Binding-site contacts:
Ligand atom N6 contacts residue ILE4960 of chain 1.D at 3.8 Å.
Ligand atom O3G contacts residue ARG4215 of chain 1.D at 3.2 Å (salt-bridge).
Ligand atom C8 contacts residue PHE4959 of chain 1.D at 3.8 Å (hydrophobic).
Ligand atom C2' contacts residue THR4979 of chain 1.D at 3.6 Å.
Ligand atom N6 contacts residue LEU4985 of chain 1.D at 3.5 Å (h-bond).
Ligand atom N1 contacts residue THR4979 of chain 1.D at 3.8 Å.
Ligand atom N1 contacts residue LEU4985 of chain 1.D at 3.4 Å (h-bond).
Ligand atom N9 contacts residue THR4979 of chain 1.D at 3.8 Å.
Ligand atom N7 contacts residue PHE4959 of chain 1.D at 3.0 Å (h-bond).
Ligand atom N7 contacts residue THR4979 of chain 1.D at 3.9 Å.
Ligand atom C8 contacts residue LYS4957 of chain 1.D at 3.5 Å.
Ligand atom N7 contacts residue LYS4957 of chain 1.D at 4.1 Å.
Ligand atom O2' contacts residue THR4979 of chain 1.D at 3.2 Å (h-bond).
Ligand atom O3G contacts residue LYS4211 of chain 1.D at 3.7 Å.
Ligand atom N6 contacts residue ASN4984 of chain 1.D at 4.0 Å.
Ligand atom C4 contacts residue MET4954 of chain 1.D at 4.1 Å (hydrophobic).
Ligand atom O2' contacts residue PHE4975 of chain 1.D at 3.3 Å.
Ligand atom N6 contacts residue PHE4959 of chain 1.D at 3.7 Å.
Ligand atom PG contacts residue LYS4211 of chain 1.D at 4.0 Å.
Ligand atom C6 contacts residue LEU4985 of chain 1.D at 3.9 Å (hydrophobic).
Ligand atom C5 contacts residue PHE4959 of chain 1.D at 4.0 Å (hydrophobic).
Ligand atom C5 contacts residue THR4979 of chain 1.D at 3.9 Å.
Ligand atom C4 contacts residue THR4979 of chain 1.D at 3.7 Å.
Ligand atom C1' contacts residue MET4954 of chain 1.D at 3.4 Å (hydrophobic).
Ligand atom N6 contacts residue HIS4983 of chain 1.D at 2.4 Å (h-bond).
Ligand atom O2G contacts residue LYS4214 of chain 1.D at 3.9 Å.
Ligand atom C8 contacts residue CYS4958 of chain 1.D at 4.0 Å (hydrophobic).
Ligand atom C2 contacts residue ASN4984 of chain 1.D at 3.5 Å.
Ligand atom C8 contacts residue MET4954 of chain 1.D at 3.6 Å (hydrophobic).
Ligand atom C8 contacts residue THR4979 of chain 1.D at 3.6 Å.
Ligand atom N1 contacts residue ASN4984 of chain 1.D at 3.4 Å (h-bond).
Ligand atom C2 contacts residue LEU4985 of chain 1.D at 4.1 Å (hydrophobic).
Ligand atom C6 contacts residue HIS4983 of chain 1.D at 3.3 Å.
Ligand atom C6 contacts residue PHE4959 of chain 1.D at 4.1 Å (hydrophobic).
Ligand atom N9 contacts residue MET4954 of chain 1.D at 3.8 Å.
Ligand atom N7 contacts residue CYS4958 of chain 1.D at 3.7 Å.
Ligand atom O4' contacts residue MET4954 of chain 1.D at 3.2 Å.
Ligand atom O2G contacts residue LYS4211 of chain 1.D at 3.0 Å (salt-bridge).
Ligand atom C2 contacts residue THR4979 of chain 1.D at 4.0 Å.
Ligand atom N1 contacts residue HIS4983 of chain 1.D at 3.7 Å.

This protein binds this small molecule.
Small molecule (SMILES): Nc1ncnc2c1ncn2[C@@H]1O[C@H](COP(=O)(O)OP(=O)(O)OP(O)(O)=S)[C@@H](O)[C@H]1O

Sequence of chain 1.D:
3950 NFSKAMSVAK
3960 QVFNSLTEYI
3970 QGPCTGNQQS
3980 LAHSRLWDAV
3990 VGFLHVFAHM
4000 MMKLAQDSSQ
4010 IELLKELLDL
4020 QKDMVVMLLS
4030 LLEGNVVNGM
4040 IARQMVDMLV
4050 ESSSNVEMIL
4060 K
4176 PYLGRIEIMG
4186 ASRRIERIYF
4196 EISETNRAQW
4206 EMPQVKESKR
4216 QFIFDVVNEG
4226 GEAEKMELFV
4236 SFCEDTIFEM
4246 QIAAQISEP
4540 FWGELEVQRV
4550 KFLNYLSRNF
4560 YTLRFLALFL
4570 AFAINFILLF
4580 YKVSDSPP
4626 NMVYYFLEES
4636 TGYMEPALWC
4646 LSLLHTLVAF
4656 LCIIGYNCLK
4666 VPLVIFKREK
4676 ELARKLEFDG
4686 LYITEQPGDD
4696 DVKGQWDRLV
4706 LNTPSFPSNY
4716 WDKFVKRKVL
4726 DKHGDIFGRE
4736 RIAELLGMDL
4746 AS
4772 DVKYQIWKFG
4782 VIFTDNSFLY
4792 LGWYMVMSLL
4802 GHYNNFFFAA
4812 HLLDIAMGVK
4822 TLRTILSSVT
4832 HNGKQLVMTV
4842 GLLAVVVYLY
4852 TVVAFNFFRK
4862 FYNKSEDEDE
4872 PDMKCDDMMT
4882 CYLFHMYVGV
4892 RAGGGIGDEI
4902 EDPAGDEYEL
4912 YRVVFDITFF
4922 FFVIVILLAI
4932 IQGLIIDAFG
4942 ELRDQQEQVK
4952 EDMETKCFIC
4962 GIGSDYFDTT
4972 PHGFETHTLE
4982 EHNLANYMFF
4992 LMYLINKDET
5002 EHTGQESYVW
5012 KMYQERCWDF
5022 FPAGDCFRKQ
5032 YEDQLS